Binding-site contacts:
Ligand atom C1 contacts residue LEU118 of chain 1.B at 3.8 Å (hydrophobic).
Ligand atom C1 contacts residue TRP148 of chain 1.A at 3.7 Å (hydrophobic).
Ligand atom C3 contacts residue TYR194 of chain 1.A at 3.4 Å (hydrophobic).
Ligand atom N1 contacts residue TRP148 of chain 1.A at 2.9 Å (h-bond).
Ligand atom C3 contacts residue TYR92 of chain 1.A at 4.1 Å (hydrophobic).
Ligand atom N2 contacts residue LEU118 of chain 1.B at 3.8 Å.
Ligand atom C9 contacts residue CYS190 of chain 1.A at 4.2 Å (hydrophobic).
Ligand atom C4 contacts residue TRP54 of chain 1.B at 3.8 Å (hydrophobic).
Ligand atom C3 contacts residue TYR187 of chain 1.A at 3.9 Å (hydrophobic).
Ligand atom C5 contacts residue TRP54 of chain 1.B at 3.7 Å (hydrophobic).
Ligand atom N1 contacts residue TYR92 of chain 1.A at 3.5 Å (h-bond).
Ligand atom C7 contacts residue TYR194 of chain 1.A at 4.2 Å (hydrophobic).
Ligand atom N1 contacts residue TYR194 of chain 1.A at 3.2 Å.
Ligand atom C11 contacts residue LEU118 of chain 1.B at 3.8 Å (hydrophobic).
Ligand atom C3 contacts residue TRP148 of chain 1.A at 4.2 Å (hydrophobic).
Ligand atom C6 contacts residue TRP148 of chain 1.A at 3.1 Å (hydrophobic).
Ligand atom C4 contacts residue TYR92 of chain 1.A at 3.8 Å (hydrophobic).
Ligand atom C2 contacts residue TYR194 of chain 1.A at 3.6 Å (hydrophobic).
Ligand atom C2 contacts residue CYS189 of chain 1.A at 3.7 Å (hydrophobic).
Ligand atom CL contacts residue LEU108 of chain 1.B at 3.3 Å.
Ligand atom C6 contacts residue LEU118 of chain 1.B at 4.2 Å (hydrophobic).
Ligand atom CL contacts residue ASN106 of chain 1.B at 3.9 Å.
Ligand atom C10 contacts residue LEU118 of chain 1.B at 4.1 Å (hydrophobic).
Ligand atom C8 contacts residue CYS190 of chain 1.A at 3.8 Å (hydrophobic).
Ligand atom C1 contacts residue TYR194 of chain 1.A at 4.2 Å (hydrophobic).
Ligand atom C8 contacts residue CYS189 of chain 1.A at 4.0 Å (hydrophobic).
Ligand atom C8 contacts residue LEU118 of chain 1.B at 3.9 Å (hydrophobic).
Ligand atom C5 contacts residue LEU118 of chain 1.B at 4.2 Å (hydrophobic).
Ligand atom N2 contacts residue TRP148 of chain 1.A at 3.6 Å.
Ligand atom C8 contacts residue TYR194 of chain 1.A at 3.6 Å (hydrophobic).
Ligand atom C5 contacts residue TRP148 of chain 1.A at 3.7 Å (hydrophobic).
Ligand atom C11 contacts residue TRP148 of chain 1.A at 3.1 Å (hydrophobic).
Ligand atom C9 contacts residue GLN116 of chain 1.B at 3.6 Å.
Ligand atom C5 contacts residue TYR92 of chain 1.A at 4.0 Å (hydrophobic).
Ligand atom C7 contacts residue TRP148 of chain 1.A at 3.4 Å (hydrophobic).
Ligand atom C7 contacts residue LEU118 of chain 1.B at 3.8 Å (hydrophobic).
Ligand atom C9 contacts residue TYR194 of chain 1.A at 3.8 Å (hydrophobic).
Ligand atom C8 contacts residue GLN116 of chain 1.B at 3.9 Å.
Ligand atom C4 contacts residue TYR187 of chain 1.A at 3.4 Å (hydrophobic).
Ligand atom CL contacts residue GLN116 of chain 1.B at 3.0 Å.

Sequence of chain 1.A:
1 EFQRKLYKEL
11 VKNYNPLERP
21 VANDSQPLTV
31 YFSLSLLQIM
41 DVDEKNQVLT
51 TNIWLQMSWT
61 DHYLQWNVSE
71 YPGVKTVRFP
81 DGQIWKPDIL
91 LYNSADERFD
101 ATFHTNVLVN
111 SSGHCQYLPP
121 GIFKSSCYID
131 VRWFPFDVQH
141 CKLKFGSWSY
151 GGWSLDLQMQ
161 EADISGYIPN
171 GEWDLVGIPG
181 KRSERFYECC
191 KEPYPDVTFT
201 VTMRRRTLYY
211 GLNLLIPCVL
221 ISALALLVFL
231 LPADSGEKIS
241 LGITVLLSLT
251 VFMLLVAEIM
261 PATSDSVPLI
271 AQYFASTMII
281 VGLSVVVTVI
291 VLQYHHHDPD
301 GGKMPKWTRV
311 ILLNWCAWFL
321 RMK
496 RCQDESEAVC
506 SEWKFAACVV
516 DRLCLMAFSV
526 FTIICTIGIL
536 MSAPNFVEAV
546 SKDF

Sequence of chain 1.B:
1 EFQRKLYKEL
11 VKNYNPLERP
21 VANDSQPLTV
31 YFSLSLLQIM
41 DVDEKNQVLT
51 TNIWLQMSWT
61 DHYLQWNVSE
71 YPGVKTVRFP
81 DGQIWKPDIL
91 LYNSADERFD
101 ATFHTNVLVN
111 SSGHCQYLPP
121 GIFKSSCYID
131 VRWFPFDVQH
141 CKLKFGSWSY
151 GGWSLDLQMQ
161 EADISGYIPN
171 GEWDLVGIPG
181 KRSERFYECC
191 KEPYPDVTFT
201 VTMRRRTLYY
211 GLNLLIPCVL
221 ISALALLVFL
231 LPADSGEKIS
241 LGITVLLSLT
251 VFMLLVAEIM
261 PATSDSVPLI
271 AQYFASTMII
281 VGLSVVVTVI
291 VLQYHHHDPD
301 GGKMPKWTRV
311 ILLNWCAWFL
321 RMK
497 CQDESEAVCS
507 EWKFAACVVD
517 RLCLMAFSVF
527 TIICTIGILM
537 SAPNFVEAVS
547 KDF

The small molecule below binds the protein below.
Small molecule (SMILES): Clc1ccc([C@H]2C[C@@H]3CC[C@H]2N3)cn1